Binding-site contacts:
Ligand atom C14 contacts residue ILE62 of chain 1.D at 3.3 Å (hydrophobic).
Ligand atom C6 contacts residue NDP1 of chain 1.U at 3.2 Å.
Ligand atom O4 contacts residue LEU25 of chain 1.D at 3.4 Å.
Ligand atom C7 contacts residue NDP1 of chain 1.U at 3.3 Å.
Ligand atom N8 contacts residue PHE36 of chain 1.D at 3.4 Å.
Ligand atom C2 contacts residue VAL10 of chain 1.D at 3.6 Å (hydrophobic).
Ligand atom NA2 contacts residue ASP32 of chain 1.D at 3.5 Å (salt-bridge).
Ligand atom O2 contacts residue ARG70 of chain 1.D at 2.9 Å (salt-bridge).
Ligand atom O1 contacts residue ARG70 of chain 1.D at 3.1 Å (salt-bridge).
Ligand atom NA2 contacts residue ALA11 of chain 1.D at 3.5 Å (h-bond).
Ligand atom C12 contacts residue ILE62 of chain 1.D at 2.8 Å (hydrophobic).
Ligand atom N3 contacts residue ALA11 of chain 1.D at 3.2 Å.
Ligand atom N1 contacts residue VAL10 of chain 1.D at 3.5 Å.
Ligand atom C4 contacts residue NDP1 of chain 1.U at 3.6 Å.
Ligand atom C9 contacts residue NDP1 of chain 1.U at 3.4 Å.
Ligand atom C4A contacts residue NDP1 of chain 1.U at 3.2 Å.
Ligand atom CT contacts residue LEU67 of chain 1.D at 3.2 Å (hydrophobic).
Ligand atom O4 contacts residue ASP32 of chain 1.D at 3.6 Å (salt-bridge).
Ligand atom C16 contacts residue ILE62 of chain 1.D at 3.3 Å (hydrophobic).
Ligand atom C11 contacts residue ILE62 of chain 1.D at 2.9 Å (hydrophobic).
Ligand atom C13 contacts residue ILE62 of chain 1.D at 3.0 Å (hydrophobic).
Ligand atom NA2 contacts residue VAL10 of chain 1.D at 3.2 Å.
Ligand atom C8A contacts residue PHE36 of chain 1.D at 3.5 Å (hydrophobic).
Ligand atom N contacts residue LEU67 of chain 1.D at 3.6 Å.
Ligand atom O2 contacts residue LEU67 of chain 1.D at 3.2 Å.
Ligand atom N5 contacts residue NDP1 of chain 1.U at 3.6 Å (h-bond).
Ligand atom CA contacts residue LEU67 of chain 1.D at 3.4 Å (hydrophobic).
Ligand atom C15 contacts residue ILE62 of chain 1.D at 3.5 Å (hydrophobic).
Ligand atom C2 contacts residue ALA11 of chain 1.D at 3.6 Å (hydrophobic).
Ligand atom N3 contacts residue ASP32 of chain 1.D at 2.9 Å (salt-bridge).
Ligand atom N1 contacts residue NDP1 of chain 1.U at 3.6 Å (h-bond).
Ligand atom O1 contacts residue LEU67 of chain 1.D at 3.6 Å.
Ligand atom O1 contacts residue SER37 of chain 1.D at 3.4 Å (h-bond).
Ligand atom N8 contacts residue VAL9 of chain 1.D at 3.4 Å (h-bond).
Ligand atom N8 contacts residue NDP1 of chain 1.U at 3.6 Å (h-bond).
Ligand atom O2 contacts residue PHE36 of chain 1.D at 3.2 Å.
Ligand atom C8A contacts residue NDP1 of chain 1.U at 3.2 Å.
Ligand atom C7 contacts residue CYS113 of chain 1.D at 3.1 Å (hydrophobic).
Ligand atom OE2 contacts residue LEU33 of chain 1.D at 3.2 Å.
Ligand atom N1 contacts residue VAL9 of chain 1.D at 3.5 Å (h-bond).

Sequence of chain 1.D:
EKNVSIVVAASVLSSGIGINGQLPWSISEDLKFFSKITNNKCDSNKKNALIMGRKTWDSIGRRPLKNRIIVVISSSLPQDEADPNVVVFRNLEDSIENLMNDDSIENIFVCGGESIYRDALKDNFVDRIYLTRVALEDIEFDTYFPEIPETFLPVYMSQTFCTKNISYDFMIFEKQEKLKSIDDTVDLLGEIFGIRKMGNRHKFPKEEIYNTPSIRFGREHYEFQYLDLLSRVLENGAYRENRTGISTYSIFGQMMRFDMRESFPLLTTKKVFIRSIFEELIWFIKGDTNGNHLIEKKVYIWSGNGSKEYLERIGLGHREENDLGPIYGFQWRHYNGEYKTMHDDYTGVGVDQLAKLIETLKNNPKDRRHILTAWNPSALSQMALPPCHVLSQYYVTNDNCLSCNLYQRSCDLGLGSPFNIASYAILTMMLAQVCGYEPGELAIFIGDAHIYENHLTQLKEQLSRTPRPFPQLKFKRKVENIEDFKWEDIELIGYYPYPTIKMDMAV

This small molecule binds to this protein.
Small molecule (SMILES): Nc1nc(=O)c2c([nH]1)NCC(CNc1ccc(C(=O)N[C@@H](CCC(=O)O)C(=O)O)cc1)=N2